This protein binds this small molecule.
Small molecule (SMILES): O=c1ccn([C@@H]2O[C@H](CO[P](=O)(O)O[P](=O)(O)O[C@H]3O[C@H](CO)[C@@H](O)[C@H](O)[C@H]3O)[C@@H](O)[C@H]2O)c(=O)[nH]1

Binding-site contacts:
Ligand atom N3 contacts residue ALA216 of chain 2.A at 2.9 Å (h-bond).
Ligand atom O2A contacts residue ASN199 of chain 2.A at 3.2 Å (h-bond).
Ligand atom C2C contacts residue ARG292 of chain 2.A at 3.4 Å.
Ligand atom C6' contacts residue SER124 of chain 2.A at 3.5 Å.
Ligand atom O4 contacts residue PHE218 of chain 2.A at 3.4 Å.
Ligand atom O6' contacts residue TYR299 of chain 2.A at 2.8 Å (h-bond).
Ligand atom O2 contacts residue ALA216 of chain 2.A at 3.5 Å (h-bond).
Ligand atom O2 contacts residue ILE217 of chain 2.A at 3.4 Å.
Ligand atom C2' contacts residue NAD1 of chain 2.D at 3.4 Å.
Ligand atom O1A contacts residue ASN199 of chain 2.A at 3.5 Å (h-bond).
Ligand atom O1B contacts residue ARG292 of chain 2.A at 3.0 Å (salt-bridge).
Ligand atom O2B contacts residue ARG231 of chain 2.A at 2.9 Å (salt-bridge).
Ligand atom O4' contacts residue SER124 of chain 2.A at 2.6 Å (h-bond).
Ligand atom C5 contacts residue LEU200 of chain 2.A at 3.6 Å (hydrophobic).
Ligand atom C4' contacts residue SER124 of chain 2.A at 3.3 Å.
Ligand atom C4 contacts residue PHE218 of chain 2.A at 3.2 Å (hydrophobic).
Ligand atom O3' contacts residue TYR149 of chain 2.A at 3.1 Å (h-bond).
Ligand atom PA contacts residue ARG292 of chain 2.A at 3.5 Å.
Ligand atom C1' contacts residue ASN179 of chain 2.A at 3.5 Å.
Ligand atom O3A contacts residue ASN179 of chain 2.A at 3.1 Å (h-bond).
Ligand atom O6' contacts residue PHE178 of chain 2.A at 3.2 Å (h-bond).
Ligand atom O5' contacts residue ASN179 of chain 2.A at 3.5 Å (h-bond).
Ligand atom PB contacts residue ASN179 of chain 2.A at 3.4 Å.
Ligand atom C4C contacts residue TYR233 of chain 2.A at 3.5 Å (hydrophobic).
Ligand atom C2 contacts residue PHE218 of chain 2.A at 3.4 Å (hydrophobic).
Ligand atom O6' contacts residue ASN179 of chain 2.A at 2.9 Å (h-bond).
Ligand atom N3 contacts residue PHE218 of chain 2.A at 3.2 Å.
Ligand atom O1A contacts residue ARG292 of chain 2.A at 2.8 Å (salt-bridge).
Ligand atom O2A contacts residue LEU200 of chain 2.A at 2.9 Å (h-bond).
Ligand atom O2 contacts residue PHE218 of chain 2.A at 2.9 Å (h-bond).
Ligand atom C5C contacts residue TYR233 of chain 2.A at 3.3 Å (hydrophobic).
Ligand atom O2C contacts residue ASP295 of chain 2.A at 2.7 Å (salt-bridge).
Ligand atom O2B contacts residue TYR299 of chain 2.A at 3.5 Å (h-bond).
Ligand atom C6' contacts residue PHE178 of chain 2.A at 3.1 Å (hydrophobic).
Ligand atom O2B contacts residue ASN179 of chain 2.A at 2.9 Å (h-bond).
Ligand atom O5' contacts residue PHE178 of chain 2.A at 3.3 Å (h-bond).
Ligand atom O1A contacts residue ASN198 of chain 2.A at 3.4 Å (h-bond).
Ligand atom O3' contacts residue NAD1 of chain 2.D at 3.6 Å.
Ligand atom O5C contacts residue ARG292 of chain 2.A at 3.2 Å (salt-bridge).
Ligand atom O2' contacts residue ASN199 of chain 2.A at 2.9 Å (h-bond).

Sequence of chain 2.A:
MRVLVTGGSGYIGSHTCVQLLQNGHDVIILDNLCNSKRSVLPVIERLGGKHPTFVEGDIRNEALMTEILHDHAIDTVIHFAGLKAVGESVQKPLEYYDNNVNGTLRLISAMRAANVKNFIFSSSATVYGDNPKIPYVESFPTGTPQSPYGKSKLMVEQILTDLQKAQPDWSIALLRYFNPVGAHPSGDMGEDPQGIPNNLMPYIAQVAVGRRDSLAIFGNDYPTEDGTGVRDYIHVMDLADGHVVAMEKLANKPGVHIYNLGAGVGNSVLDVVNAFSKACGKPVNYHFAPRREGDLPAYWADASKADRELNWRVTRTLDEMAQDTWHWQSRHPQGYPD